Binding-site contacts:
Ligand atom C7 contacts residue SER35 of chain 1.A at 4.3 Å.
Ligand atom C2 contacts residue NDG1 of chain 1.G at 0.1 Å.
Ligand atom C3 contacts residue DIO1 of chain 1.J at 4.0 Å.
Ligand atom C5 contacts residue NDG1 of chain 1.G at 0.1 Å.
Ligand atom C4 contacts residue NDG1 of chain 1.G at 0.1 Å.
Ligand atom N2 contacts residue NDG1 of chain 1.G at 0.1 Å (h-bond).
Ligand atom C7 contacts residue PHE36 of chain 1.A at 3.8 Å (hydrophobic).
Ligand atom O5 contacts residue NDG1 of chain 1.G at 0.2 Å (h-bond).
Ligand atom C7 contacts residue GLU34 of chain 1.A at 4.4 Å.
Ligand atom C3 contacts residue NDG1 of chain 1.G at 0.2 Å.
Ligand atom C8 contacts residue PHE36 of chain 1.A at 3.6 Å (hydrophobic).
Ligand atom C8 contacts residue NDG1 of chain 1.G at 0.0 Å.
Ligand atom O7 contacts residue DIO1 of chain 1.J at 3.7 Å.
Ligand atom C7 contacts residue NDG1 of chain 1.G at 0.0 Å.
Ligand atom O6 contacts residue NDG1 of chain 1.G at 0.8 Å (h-bond).
Ligand atom C1 contacts residue DIO1 of chain 1.J at 4.3 Å.
Ligand atom O3 contacts residue NDG1 of chain 1.G at 0.5 Å (h-bond).
Ligand atom O7 contacts residue SER35 of chain 1.A at 3.8 Å.
Ligand atom O6 contacts residue PHE36 of chain 1.A at 3.4 Å.
Ligand atom C1 contacts residue NDG1 of chain 1.G at 0.2 Å.
Ligand atom O5 contacts residue DIO1 of chain 1.J at 4.2 Å.
Ligand atom C8 contacts residue SER35 of chain 1.A at 4.2 Å.
Ligand atom N2 contacts residue PHE36 of chain 1.A at 4.4 Å.
Ligand atom O7 contacts residue NDG1 of chain 1.G at 0.0 Å (h-bond).
Ligand atom C2 contacts residue DIO1 of chain 1.J at 4.3 Å.
Ligand atom O1 contacts residue NDG1 of chain 1.G at 1.3 Å.
Ligand atom C5 contacts residue PHE36 of chain 1.A at 3.9 Å (hydrophobic).
Ligand atom C6 contacts residue NDG1 of chain 1.G at 0.1 Å.
Ligand atom C6 contacts residue PHE36 of chain 1.A at 3.5 Å (hydrophobic).
Ligand atom O4 contacts residue NDG1 of chain 1.G at 0.1 Å (h-bond).
Ligand atom C8 contacts residue GLU34 of chain 1.A at 3.7 Å.
Ligand atom C4 contacts residue DIO1 of chain 1.J at 4.4 Å.
Ligand atom O7 contacts residue PHE36 of chain 1.A at 3.0 Å (h-bond).
Ligand atom O4 contacts residue DIO1 of chain 1.J at 3.6 Å.
Ligand atom O4 contacts residue PHE36 of chain 1.A at 4.3 Å.
Ligand atom O3 contacts residue DIO1 of chain 1.J at 3.8 Å.

Sequence of chain 1.A:
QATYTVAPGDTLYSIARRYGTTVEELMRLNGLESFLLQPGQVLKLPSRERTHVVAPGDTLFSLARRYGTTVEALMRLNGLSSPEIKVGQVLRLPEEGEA

The protein below binds the small molecule below.
Small molecule (SMILES): CC(=O)N[C@@H]1[C@@H](O)[C@H](O[C@@H]2O[C@H](CO)[C@@H](O[C@@H]3O[C@H](CO)[C@@H](O[C@@H]4O[C@H](CO)[C@@H](O[C@@H]5O[C@H](CO)[C@@H](O[C@@H]6O[C@H](CO)[C@@H](O)[C@H](O)[C@H]6NC(C)=O)[C@H](O)[C@H]5NC(C)=O)[C@H](O)[C@H]4NC(C)=O)[C@H](O)[C@H]3NC(C)=O)[C@H](O)[C@H]2NC(C)=O)[C@@H](CO)O[C@H]1O